Binding-site contacts:
Ligand atom C12 contacts residue VAL121 of chain 1.A at 3.8 Å (hydrophobic).
Ligand atom N17 contacts residue ZN1 of chain 1.C at 1.9 Å.
Ligand atom O15 contacts residue TRP208 of chain 1.A at 3.4 Å.
Ligand atom C13 contacts residue GLN92 of chain 1.A at 3.8 Å.
Ligand atom N3 contacts residue LEU197 of chain 1.A at 3.9 Å.
Ligand atom O19 contacts residue DMS1 of chain 1.E at 2.7 Å.
Ligand atom C10 contacts residue LEU197 of chain 1.A at 3.9 Å (hydrophobic).
Ligand atom C8 contacts residue LEU197 of chain 1.A at 3.9 Å (hydrophobic).
Ligand atom C2 contacts residue VAL134 of chain 1.A at 3.8 Å (hydrophobic).
Ligand atom O20 contacts residue DMS1 of chain 1.E at 3.6 Å.
Ligand atom C12 contacts residue HIS94 of chain 1.A at 3.9 Å.
Ligand atom N17 contacts residue HIS94 of chain 1.A at 3.1 Å (h-bond).
Ligand atom C12 contacts residue LEU197 of chain 1.A at 3.9 Å (hydrophobic).
Ligand atom O15 contacts residue THR198 of chain 1.A at 2.9 Å (h-bond).
Ligand atom N17 contacts residue HIS119 of chain 1.A at 3.5 Å (h-bond).
Ligand atom C2 contacts residue PRO201 of chain 1.A at 3.6 Å (hydrophobic).
Ligand atom S14 contacts residue HIS94 of chain 1.A at 3.8 Å.
Ligand atom O15 contacts residue LEU197 of chain 1.A at 3.3 Å.
Ligand atom C23 contacts residue DMS1 of chain 1.E at 3.7 Å.
Ligand atom N1 contacts residue VAL134 of chain 1.A at 3.7 Å.
Ligand atom O16 contacts residue VAL121 of chain 1.A at 3.9 Å.
Ligand atom O15 contacts residue SER196 of chain 1.A at 3.9 Å.
Ligand atom N3 contacts residue PRO201 of chain 1.A at 3.6 Å.
Ligand atom S14 contacts residue THR198 of chain 1.A at 3.9 Å.
Ligand atom C10 contacts residue THR199 of chain 1.A at 3.2 Å.
Ligand atom O16 contacts residue VAL142 of chain 1.A at 3.6 Å.
Ligand atom N18 contacts residue DMS1 of chain 1.E at 3.4 Å.
Ligand atom S14 contacts residue ZN1 of chain 1.C at 3.0 Å.
Ligand atom N17 contacts residue THR198 of chain 1.A at 2.9 Å (h-bond).
Ligand atom C13 contacts residue LEU197 of chain 1.A at 3.9 Å (hydrophobic).
Ligand atom C2 contacts residue LEU203 of chain 1.A at 3.9 Å (hydrophobic).
Ligand atom C23 contacts residue PHE130 of chain 1.A at 3.8 Å (hydrophobic).
Ligand atom C9 contacts residue THR199 of chain 1.A at 3.2 Å.
Ligand atom O16 contacts residue HIS94 of chain 1.A at 3.2 Å.
Ligand atom N7 contacts residue DMS1 of chain 1.E at 3.7 Å.
Ligand atom N17 contacts residue HIS96 of chain 1.A at 3.3 Å (h-bond).
Ligand atom O16 contacts residue HIS119 of chain 1.A at 3.4 Å (h-bond).
Ligand atom O16 contacts residue TRP208 of chain 1.A at 4.0 Å.
Ligand atom O16 contacts residue ZN1 of chain 1.C at 3.0 Å.
Ligand atom C11 contacts residue LEU197 of chain 1.A at 3.9 Å (hydrophobic).

Sequence of chain 1.A:
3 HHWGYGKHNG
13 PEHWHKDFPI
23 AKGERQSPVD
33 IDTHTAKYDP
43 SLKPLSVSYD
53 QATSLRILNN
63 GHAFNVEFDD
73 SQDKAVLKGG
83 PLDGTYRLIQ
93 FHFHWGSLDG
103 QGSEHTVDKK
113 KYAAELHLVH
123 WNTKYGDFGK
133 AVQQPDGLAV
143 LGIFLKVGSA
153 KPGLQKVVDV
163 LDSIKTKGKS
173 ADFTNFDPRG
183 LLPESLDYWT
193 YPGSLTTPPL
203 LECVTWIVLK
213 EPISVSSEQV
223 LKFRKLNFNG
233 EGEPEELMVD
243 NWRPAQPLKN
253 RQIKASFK

This small molecule binds to this protein.
Small molecule (SMILES): NS(=O)(=O)c1ccc(CCNc2ncnc(Cl)c2[N+](=O)[O-])cc1